Binding-site contacts:
Ligand atom C1 contacts residue ASN15 of chain 1.C at 1.5 Å.
Ligand atom C7 contacts residue ASN15 of chain 1.C at 3.4 Å.
Ligand atom O7 contacts residue ASN15 of chain 1.C at 4.2 Å.
Ligand atom C6 contacts residue TYR101 of chain 1.C at 4.2 Å (hydrophobic).
Ligand atom O5 contacts residue ASN15 of chain 1.C at 2.4 Å (h-bond).
Ligand atom C5 contacts residue TYR101 of chain 1.C at 4.4 Å (hydrophobic).
Ligand atom C8 contacts residue ASN15 of chain 1.C at 3.9 Å.
Ligand atom O6 contacts residue TYR101 of chain 1.C at 4.4 Å.
Ligand atom N2 contacts residue ASN15 of chain 1.C at 2.7 Å (h-bond).
Ligand atom C5 contacts residue ASN15 of chain 1.C at 3.8 Å.
Ligand atom O5 contacts residue TYR101 of chain 1.C at 3.5 Å.
Ligand atom C4 contacts residue ASN15 of chain 1.C at 4.2 Å.
Ligand atom C3 contacts residue ASN15 of chain 1.C at 3.7 Å.
Ligand atom C2 contacts residue ASN15 of chain 1.C at 2.3 Å.
Ligand atom C1 contacts residue TYR101 of chain 1.C at 4.0 Å (hydrophobic).

A small-molecule ligand and the protein it binds are described below.
Small molecule (SMILES): CC(=O)N[C@@H]1[C@@H](O)[C@H](O)[C@@H](CO)O[C@H]1O

Sequence of chain 1.C:
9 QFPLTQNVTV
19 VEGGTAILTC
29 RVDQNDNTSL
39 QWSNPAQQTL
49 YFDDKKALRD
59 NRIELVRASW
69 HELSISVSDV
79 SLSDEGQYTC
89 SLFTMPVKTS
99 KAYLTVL